Binding-site contacts:
Ligand atom O1 contacts residue EOH1 of chain 1.MD at 3.8 Å.
Ligand atom O3 contacts residue GLU87 of chain 1.C at 3.7 Å.
Ligand atom C1 contacts residue PEG1 of chain 1.RC at 3.8 Å.
Ligand atom O1 contacts residue ASP92 of chain 1.C at 4.2 Å.
Ligand atom C3 contacts residue GLU87 of chain 1.C at 4.3 Å.
Ligand atom O1 contacts residue PEG1 of chain 1.RC at 4.1 Å.

The small molecule below binds the protein below.
Small molecule (SMILES): OCCCO

Sequence of chain 1.C:
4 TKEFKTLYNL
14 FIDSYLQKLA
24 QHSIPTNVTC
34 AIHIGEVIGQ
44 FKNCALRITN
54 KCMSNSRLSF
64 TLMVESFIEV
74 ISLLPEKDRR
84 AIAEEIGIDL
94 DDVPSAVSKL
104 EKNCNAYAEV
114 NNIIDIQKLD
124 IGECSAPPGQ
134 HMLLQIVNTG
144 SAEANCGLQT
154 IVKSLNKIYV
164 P